Binding-site contacts:
Ligand atom C16 contacts residue ALA231 of chain 1.E at 3.6 Å (hydrophobic).
Ligand atom C4 contacts residue VAL250 of chain 1.E at 4.3 Å (hydrophobic).
Ligand atom C2 contacts residue GLY226 of chain 1.E at 3.6 Å.
Ligand atom C1 contacts residue VAL250 of chain 1.E at 4.0 Å (hydrophobic).
Ligand atom C10 contacts residue ALA231 of chain 1.E at 3.8 Å (hydrophobic).
Ligand atom C10 contacts residue GLY226 of chain 1.E at 3.9 Å.
Ligand atom C16 contacts residue ILE254 of chain 1.E at 4.0 Å (hydrophobic).
Ligand atom C8 contacts residue ILE254 of chain 1.E at 4.3 Å (hydrophobic).
Ligand atom O7 contacts residue GLY226 of chain 1.E at 3.2 Å.
Ligand atom C3 contacts residue VAL250 of chain 1.E at 3.8 Å (hydrophobic).
Ligand atom O17 contacts residue GLY230 of chain 1.E at 3.4 Å.
Ligand atom C2 contacts residue PRO227 of chain 1.E at 3.9 Å (hydrophobic).
Ligand atom N11 contacts residue PRO227 of chain 1.E at 4.2 Å.
Ligand atom C2 contacts residue VAL250 of chain 1.E at 3.6 Å (hydrophobic).
Ligand atom C9 contacts residue GLY230 of chain 1.E at 3.4 Å.
Ligand atom O7 contacts residue PRO227 of chain 1.E at 4.1 Å.
Ligand atom C6 contacts residue VAL250 of chain 1.E at 4.1 Å (hydrophobic).
Ligand atom C5 contacts residue LEU253 of chain 1.E at 3.8 Å (hydrophobic).
Ligand atom O17 contacts residue ILE166 of chain 1.E at 3.6 Å.
Ligand atom C9 contacts residue GLY226 of chain 1.E at 3.5 Å.
Ligand atom C10 contacts residue VAL250 of chain 1.E at 4.1 Å (hydrophobic).
Ligand atom C8 contacts residue GLY226 of chain 1.E at 3.3 Å.
Ligand atom C8 contacts residue ALA231 of chain 1.E at 4.2 Å (hydrophobic).
Ligand atom C6 contacts residue PRO227 of chain 1.E at 4.1 Å (hydrophobic).
Ligand atom C9 contacts residue ILE254 of chain 1.E at 3.5 Å (hydrophobic).
Ligand atom C13 contacts residue PRO227 of chain 1.E at 4.0 Å (hydrophobic).
Ligand atom C1 contacts residue GLY226 of chain 1.E at 4.0 Å.
Ligand atom O17 contacts residue GLY226 of chain 1.E at 3.7 Å.
Ligand atom C10 contacts residue ILE254 of chain 1.E at 4.0 Å (hydrophobic).
Ligand atom C3 contacts residue GLY226 of chain 1.E at 3.9 Å.
Ligand atom C9 contacts residue ALA231 of chain 1.E at 3.5 Å (hydrophobic).
Ligand atom O7 contacts residue VAL250 of chain 1.E at 3.7 Å.
Ligand atom C9 contacts residue VAL250 of chain 1.E at 4.2 Å (hydrophobic).
Ligand atom C4 contacts residue LEU253 of chain 1.E at 3.9 Å (hydrophobic).
Ligand atom C8 contacts residue VAL250 of chain 1.E at 4.0 Å (hydrophobic).
Ligand atom C16 contacts residue SER234 of chain 1.E at 3.6 Å.
Ligand atom C10 contacts residue GLY230 of chain 1.E at 4.1 Å.
Ligand atom C8 contacts residue GLY230 of chain 1.E at 3.7 Å.
Ligand atom C15 contacts residue PRO227 of chain 1.E at 3.9 Å (hydrophobic).
Ligand atom C1 contacts residue PRO227 of chain 1.E at 4.0 Å (hydrophobic).

Sequence of chain 1.E:
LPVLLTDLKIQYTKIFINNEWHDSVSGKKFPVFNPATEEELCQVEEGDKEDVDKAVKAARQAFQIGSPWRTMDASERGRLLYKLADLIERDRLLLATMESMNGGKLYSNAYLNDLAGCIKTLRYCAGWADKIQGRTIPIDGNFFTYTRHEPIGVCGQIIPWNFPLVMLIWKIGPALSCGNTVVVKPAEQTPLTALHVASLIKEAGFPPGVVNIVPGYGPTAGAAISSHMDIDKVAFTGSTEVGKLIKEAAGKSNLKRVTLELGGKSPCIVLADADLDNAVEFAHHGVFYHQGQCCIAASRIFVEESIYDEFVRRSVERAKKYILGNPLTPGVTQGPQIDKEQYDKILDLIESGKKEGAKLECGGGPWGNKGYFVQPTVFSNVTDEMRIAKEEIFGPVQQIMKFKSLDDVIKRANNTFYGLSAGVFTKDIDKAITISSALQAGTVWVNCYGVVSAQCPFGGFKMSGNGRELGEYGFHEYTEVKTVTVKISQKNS

This protein binds this small molecule.
Small molecule (SMILES): CCN(CC)c1ccc2c(C)cc(=O)oc2c1